Binding-site contacts:
Ligand atom N2 contacts residue ASN83 of chain 1.E at 3.0 Å (h-bond).
Ligand atom C5 contacts residue ASN83 of chain 1.E at 3.6 Å.
Ligand atom C6 contacts residue HIS122 of chain 1.E at 4.2 Å.
Ligand atom O5 contacts residue HIS122 of chain 1.E at 3.5 Å.
Ligand atom C1 contacts residue HIS122 of chain 1.E at 4.0 Å.
Ligand atom C5 contacts residue HIS122 of chain 1.E at 4.1 Å.
Ligand atom O5 contacts residue ASN83 of chain 1.E at 2.3 Å (h-bond).
Ligand atom O6 contacts residue HIS122 of chain 1.E at 3.5 Å (h-bond).
Ligand atom C8 contacts residue ASN83 of chain 1.E at 4.0 Å.
Ligand atom C7 contacts residue ASN83 of chain 1.E at 3.4 Å.
Ligand atom C4 contacts residue ASN83 of chain 1.E at 4.3 Å.
Ligand atom C8 contacts residue LEU82 of chain 1.E at 3.8 Å (hydrophobic).
Ligand atom C8 contacts residue PRO81 of chain 1.E at 3.5 Å (hydrophobic).
Ligand atom O6 contacts residue TYR69 of chain 1.E at 4.3 Å.
Ligand atom C2 contacts residue ASN83 of chain 1.E at 2.5 Å.
Ligand atom C1 contacts residue ASN83 of chain 1.E at 1.4 Å.
Ligand atom O7 contacts residue ASN83 of chain 1.E at 3.9 Å.
Ligand atom C3 contacts residue ASN83 of chain 1.E at 3.8 Å.

This small molecule binds to this protein.
Small molecule (SMILES): CC(=O)N[C@@H]1[C@@H](O)[C@H](O)[C@@H](CO)O[C@H]1O

Sequence of chain 1.E:
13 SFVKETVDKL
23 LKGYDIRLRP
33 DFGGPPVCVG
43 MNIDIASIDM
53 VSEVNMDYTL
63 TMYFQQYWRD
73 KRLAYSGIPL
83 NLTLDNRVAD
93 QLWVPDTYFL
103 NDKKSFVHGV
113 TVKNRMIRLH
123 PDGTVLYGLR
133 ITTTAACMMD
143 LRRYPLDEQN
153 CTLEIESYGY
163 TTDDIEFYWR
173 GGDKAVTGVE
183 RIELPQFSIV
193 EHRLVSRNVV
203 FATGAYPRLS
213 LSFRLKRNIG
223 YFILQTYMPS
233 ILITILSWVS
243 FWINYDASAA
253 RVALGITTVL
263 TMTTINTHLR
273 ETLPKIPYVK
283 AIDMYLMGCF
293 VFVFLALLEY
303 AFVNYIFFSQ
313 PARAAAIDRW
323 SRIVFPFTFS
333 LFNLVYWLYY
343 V